Sequence of chain 1.C:
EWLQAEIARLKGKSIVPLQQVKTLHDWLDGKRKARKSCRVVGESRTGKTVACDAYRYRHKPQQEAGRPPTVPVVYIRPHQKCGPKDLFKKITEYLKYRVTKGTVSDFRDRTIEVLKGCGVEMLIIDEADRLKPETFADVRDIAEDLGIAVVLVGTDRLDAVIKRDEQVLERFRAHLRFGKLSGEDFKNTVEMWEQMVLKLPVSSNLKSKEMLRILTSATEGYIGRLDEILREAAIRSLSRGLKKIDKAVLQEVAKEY

Sequence of chain 1.D:
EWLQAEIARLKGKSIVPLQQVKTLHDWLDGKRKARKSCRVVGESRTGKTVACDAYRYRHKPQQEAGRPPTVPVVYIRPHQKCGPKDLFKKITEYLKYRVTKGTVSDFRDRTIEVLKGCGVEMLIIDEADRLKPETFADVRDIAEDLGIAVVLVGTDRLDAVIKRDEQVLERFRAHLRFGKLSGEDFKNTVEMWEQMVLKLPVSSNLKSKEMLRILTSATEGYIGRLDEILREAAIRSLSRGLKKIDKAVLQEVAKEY

Binding-site contacts:
Ligand atom O1B contacts residue GLY65 of chain 1.D at 3.1 Å (h-bond).
Ligand atom N3 contacts residue SER32 of chain 1.D at 3.6 Å (h-bond).
Ligand atom O2A contacts residue THR67 of chain 1.D at 3.5 Å (h-bond).
Ligand atom O2B contacts residue SER62 of chain 1.D at 3.6 Å.
Ligand atom O3B contacts residue LYS66 of chain 1.D at 3.5 Å (salt-bridge).
Ligand atom O3' contacts residue ASP245 of chain 1.D at 2.7 Å (salt-bridge).
Ligand atom C3' contacts residue ASP245 of chain 1.D at 3.6 Å.
Ligand atom O3G contacts residue GLU145 of chain 1.D at 3.6 Å (salt-bridge).
Ligand atom O2B contacts residue ARG63 of chain 1.D at 2.7 Å (salt-bridge).
Ligand atom C6 contacts residue VAL34 of chain 1.D at 3.5 Å (hydrophobic).
Ligand atom O3A contacts residue MG1 of chain 1.P at 3.5 Å.
Ligand atom O2' contacts residue ASP245 of chain 1.D at 2.5 Å (salt-bridge).
Ligand atom O3G contacts residue MG1 of chain 1.P at 2.8 Å.
Ligand atom N7 contacts residue GLY65 of chain 1.D at 3.7 Å.
Ligand atom O3B contacts residue MG1 of chain 1.P at 2.2 Å.
Ligand atom O1A contacts residue GLY65 of chain 1.D at 3.2 Å (h-bond).
Ligand atom C2' contacts residue ASP245 of chain 1.D at 3.5 Å.
Ligand atom S1G contacts residue ARG63 of chain 1.D at 3.5 Å (salt-bridge).
Ligand atom O2A contacts residue VAL68 of chain 1.D at 3.2 Å.
Ligand atom O3G contacts residue GLN185 of chain 1.C at 2.4 Å (h-bond).
Ligand atom O2A contacts residue GLY65 of chain 1.D at 3.2 Å.
Ligand atom O2G contacts residue SER62 of chain 1.D at 3.2 Å.
Ligand atom O1B contacts residue THR67 of chain 1.D at 3.1 Å (h-bond).
Ligand atom N6 contacts residue LEU36 of chain 1.D at 3.4 Å.
Ligand atom PA contacts residue GLY65 of chain 1.D at 3.6 Å.
Ligand atom O1B contacts residue LYS66 of chain 1.D at 2.5 Å (salt-bridge).
Ligand atom N6 contacts residue VAL34 of chain 1.D at 2.8 Å (h-bond).
Ligand atom PB contacts residue MG1 of chain 1.P at 3.4 Å.
Ligand atom N1 contacts residue VAL34 of chain 1.D at 2.7 Å (h-bond).
Ligand atom N7 contacts residue ILE241 of chain 1.D at 3.7 Å.
Ligand atom N1 contacts residue ILE33 of chain 1.D at 3.6 Å.
Ligand atom PG contacts residue GLN185 of chain 1.C at 3.6 Å.
Ligand atom O2B contacts residue THR64 of chain 1.D at 3.3 Å (h-bond).
Ligand atom C8 contacts residue ILE241 of chain 1.D at 3.2 Å (hydrophobic).
Ligand atom C2 contacts residue SER32 of chain 1.D at 3.1 Å.
Ligand atom C8 contacts residue GLY65 of chain 1.D at 3.4 Å.
Ligand atom C5' contacts residue VAL68 of chain 1.D at 3.4 Å (hydrophobic).
Ligand atom PG contacts residue MG1 of chain 1.P at 2.9 Å.
Ligand atom C2 contacts residue VAL34 of chain 1.D at 3.3 Å (hydrophobic).
Ligand atom S1G contacts residue ARG189 of chain 1.C at 3.4 Å (salt-bridge).

This small molecule binds to this protein.
Small molecule (SMILES): Nc1ncnc2c1ncn2[C@@H]1O[C@H](COP(=O)(O)OP(=O)(O)OP(O)(O)=S)[C@@H](O)[C@H]1O